This protein binds this small molecule.
Small molecule (SMILES): CC(=O)N[C@H]1[C@H](O[C@H]2[C@H](O)[C@@H](NC(C)=O)CO[C@@H]2CO)O[C@H](CO)[C@@H](O)[C@@H]1O

Sequence of chain 1.A:
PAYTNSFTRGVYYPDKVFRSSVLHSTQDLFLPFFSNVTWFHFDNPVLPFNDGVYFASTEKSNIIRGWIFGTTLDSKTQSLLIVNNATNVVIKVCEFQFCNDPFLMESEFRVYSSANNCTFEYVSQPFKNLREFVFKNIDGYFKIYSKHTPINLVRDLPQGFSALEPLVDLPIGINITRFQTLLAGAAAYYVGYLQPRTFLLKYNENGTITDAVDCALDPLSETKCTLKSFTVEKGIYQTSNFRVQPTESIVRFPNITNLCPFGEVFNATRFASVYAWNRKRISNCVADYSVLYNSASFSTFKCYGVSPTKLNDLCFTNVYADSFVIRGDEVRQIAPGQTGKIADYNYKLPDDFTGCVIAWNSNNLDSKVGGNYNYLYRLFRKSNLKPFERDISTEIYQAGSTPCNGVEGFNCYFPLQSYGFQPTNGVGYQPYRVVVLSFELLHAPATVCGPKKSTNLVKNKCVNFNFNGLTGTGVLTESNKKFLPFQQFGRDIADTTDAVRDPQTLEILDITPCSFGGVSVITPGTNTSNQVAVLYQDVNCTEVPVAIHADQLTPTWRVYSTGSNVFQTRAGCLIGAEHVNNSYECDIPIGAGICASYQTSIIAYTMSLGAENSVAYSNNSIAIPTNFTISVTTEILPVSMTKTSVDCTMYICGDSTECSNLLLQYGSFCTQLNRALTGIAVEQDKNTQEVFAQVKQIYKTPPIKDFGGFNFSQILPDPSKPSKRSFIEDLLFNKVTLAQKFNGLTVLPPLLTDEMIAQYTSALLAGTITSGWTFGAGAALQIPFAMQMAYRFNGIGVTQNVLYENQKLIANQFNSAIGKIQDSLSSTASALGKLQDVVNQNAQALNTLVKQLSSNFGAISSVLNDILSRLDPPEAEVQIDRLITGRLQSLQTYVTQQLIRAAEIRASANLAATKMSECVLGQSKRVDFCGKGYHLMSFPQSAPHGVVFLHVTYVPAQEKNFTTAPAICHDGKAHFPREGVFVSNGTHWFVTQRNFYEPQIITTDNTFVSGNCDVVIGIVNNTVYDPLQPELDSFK

Binding-site contacts:
Ligand atom C5 contacts residue GLN580 of chain 1.A at 4.2 Å.
Ligand atom C8 contacts residue ASN331 of chain 1.A at 3.5 Å.
Ligand atom C1 contacts residue GLN580 of chain 1.A at 3.4 Å.
Ligand atom C6 contacts residue GLN580 of chain 1.A at 4.4 Å.
Ligand atom C7 contacts residue ASN331 of chain 1.A at 3.6 Å.
Ligand atom O5 contacts residue GLN580 of chain 1.A at 3.0 Å (h-bond).
Ligand atom N2 contacts residue ASN331 of chain 1.A at 3.9 Å.
Ligand atom C1 contacts residue ASN331 of chain 1.A at 4.2 Å.
Ligand atom C2 contacts residue GLN580 of chain 1.A at 4.0 Å.
Ligand atom O6 contacts residue THR581 of chain 1.A at 3.4 Å.
Ligand atom C8 contacts residue GLN580 of chain 1.A at 4.3 Å.
Ligand atom O7 contacts residue ASN331 of chain 1.A at 3.9 Å.
Ligand atom O6 contacts residue GLN580 of chain 1.A at 3.5 Å (h-bond).
Ligand atom C2 contacts residue ASN331 of chain 1.A at 4.3 Å.